Binding-site contacts:
Ligand atom C8 contacts residue TYR211 of chain 1.D at 3.5 Å (hydrophobic).
Ligand atom C14 contacts residue HIS214 of chain 1.D at 3.7 Å.
Ligand atom C11 contacts residue TRP66 of chain 1.C at 3.5 Å (hydrophobic).
Ligand atom C2 contacts residue SER172 of chain 1.D at 3.8 Å.
Ligand atom C2 contacts residue ASP200 of chain 1.D at 3.9 Å.
Ligand atom C3 contacts residue PRO170 of chain 1.D at 3.4 Å (hydrophobic).
Ligand atom O7 contacts residue TYR211 of chain 1.D at 4.0 Å.
Ligand atom O8 contacts residue TYR211 of chain 1.D at 3.5 Å.
Ligand atom C2 contacts residue GLY202 of chain 1.D at 3.7 Å.
Ligand atom C8 contacts residue TRP87 of chain 1.D at 4.0 Å (hydrophobic).
Ligand atom C3 contacts residue VAL197 of chain 1.D at 3.3 Å (hydrophobic).
Ligand atom C2 contacts residue VAL197 of chain 1.D at 3.7 Å (hydrophobic).
Ligand atom C4 contacts residue ILE39 of chain 1.D at 4.0 Å (hydrophobic).
Ligand atom C9 contacts residue ILE39 of chain 1.D at 4.0 Å (hydrophobic).
Ligand atom C4 contacts residue PRO170 of chain 1.D at 3.5 Å (hydrophobic).
Ligand atom C14 contacts residue ILE39 of chain 1.D at 3.5 Å (hydrophobic).
Ligand atom C11 contacts residue TRP87 of chain 1.D at 4.0 Å (hydrophobic).
Ligand atom C8 contacts residue HIS214 of chain 1.D at 3.6 Å.
Ligand atom C1 contacts residue ALA201 of chain 1.D at 3.9 Å (hydrophobic).
Ligand atom C6 contacts residue ILE39 of chain 1.D at 4.1 Å (hydrophobic).
Ligand atom O7 contacts residue ASP200 of chain 1.D at 3.4 Å.
Ligand atom C13 contacts residue HIS86 of chain 1.D at 3.6 Å.
Ligand atom C13 contacts residue TRP68 of chain 1.C at 4.1 Å (hydrophobic).
Ligand atom C1 contacts residue GLY198 of chain 1.D at 3.7 Å.
Ligand atom O7 contacts residue HIS214 of chain 1.D at 3.1 Å.
Ligand atom C7 contacts residue TYR211 of chain 1.D at 3.4 Å (hydrophobic).
Ligand atom C9 contacts residue TRP87 of chain 1.D at 3.7 Å (hydrophobic).
Ligand atom C13 contacts residue ILE39 of chain 1.D at 3.8 Å (hydrophobic).
Ligand atom C4 contacts residue VAL197 of chain 1.D at 3.8 Å (hydrophobic).
Ligand atom C1 contacts residue ASP200 of chain 1.D at 3.3 Å.
Ligand atom O8 contacts residue ILE39 of chain 1.D at 3.6 Å.
Ligand atom C12 contacts residue TRP68 of chain 1.C at 3.9 Å (hydrophobic).
Ligand atom O7 contacts residue GLY198 of chain 1.D at 3.6 Å.
Ligand atom C10 contacts residue TRP87 of chain 1.D at 3.5 Å (hydrophobic).
Ligand atom C5 contacts residue ILE39 of chain 1.D at 3.5 Å (hydrophobic).
Ligand atom C10 contacts residue LEU41 of chain 1.D at 3.7 Å (hydrophobic).
Ligand atom C11 contacts residue LEU41 of chain 1.D at 3.6 Å (hydrophobic).
Ligand atom C14 contacts residue TRP87 of chain 1.D at 4.0 Å (hydrophobic).
Ligand atom C12 contacts residue TRP66 of chain 1.C at 3.9 Å (hydrophobic).
Ligand atom C12 contacts residue LEU41 of chain 1.D at 3.9 Å (hydrophobic).

Sequence of chain 1.D:
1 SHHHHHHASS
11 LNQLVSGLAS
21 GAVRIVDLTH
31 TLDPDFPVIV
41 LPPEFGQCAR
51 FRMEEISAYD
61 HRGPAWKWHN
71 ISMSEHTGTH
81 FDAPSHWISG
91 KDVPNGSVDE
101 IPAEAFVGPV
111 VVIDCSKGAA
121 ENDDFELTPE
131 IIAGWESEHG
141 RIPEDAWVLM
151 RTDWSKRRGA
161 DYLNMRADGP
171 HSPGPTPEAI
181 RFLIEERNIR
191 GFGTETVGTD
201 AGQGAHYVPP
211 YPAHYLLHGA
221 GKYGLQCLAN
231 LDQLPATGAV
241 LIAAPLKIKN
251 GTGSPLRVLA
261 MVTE

Sequence of chain 1.C:
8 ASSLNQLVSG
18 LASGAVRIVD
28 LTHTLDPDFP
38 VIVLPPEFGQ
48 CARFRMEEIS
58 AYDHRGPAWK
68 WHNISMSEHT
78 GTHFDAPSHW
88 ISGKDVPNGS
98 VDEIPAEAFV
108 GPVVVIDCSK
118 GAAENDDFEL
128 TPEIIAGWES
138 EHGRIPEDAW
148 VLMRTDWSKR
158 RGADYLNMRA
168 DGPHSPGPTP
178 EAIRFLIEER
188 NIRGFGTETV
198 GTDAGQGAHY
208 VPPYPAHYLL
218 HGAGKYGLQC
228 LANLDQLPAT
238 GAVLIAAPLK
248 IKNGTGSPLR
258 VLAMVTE

A small-molecule ligand and the protein it binds are described below.
Small molecule (SMILES): O=C(OCc1ccccc1)c1ccccc1